Binding-site contacts:
Ligand atom C3 contacts residue ASN606 of chain 1.B at 3.8 Å.
Ligand atom O4 contacts residue GLN651 of chain 1.B at 4.2 Å.
Ligand atom C5 contacts residue ASN606 of chain 1.B at 3.6 Å.
Ligand atom C5 contacts residue GLN651 of chain 1.B at 3.5 Å.
Ligand atom N2 contacts residue ASN606 of chain 1.B at 2.9 Å (h-bond).
Ligand atom C6 contacts residue GLN651 of chain 1.B at 3.6 Å.
Ligand atom C2 contacts residue ASN606 of chain 1.B at 2.5 Å.
Ligand atom O6 contacts residue GLN651 of chain 1.B at 3.5 Å (h-bond).
Ligand atom C4 contacts residue ASN606 of chain 1.B at 4.2 Å.
Ligand atom C7 contacts residue TYR567 of chain 1.B at 3.9 Å (hydrophobic).
Ligand atom C8 contacts residue TYR567 of chain 1.B at 3.4 Å (hydrophobic).
Ligand atom O7 contacts residue TYR567 of chain 1.B at 3.8 Å.
Ligand atom O7 contacts residue ASN606 of chain 1.B at 3.6 Å (h-bond).
Ligand atom C4 contacts residue GLN651 of chain 1.B at 4.4 Å.
Ligand atom N2 contacts residue ASN604 of chain 1.B at 4.5 Å.
Ligand atom C7 contacts residue ASN606 of chain 1.B at 3.5 Å.
Ligand atom N2 contacts residue TYR567 of chain 1.B at 4.5 Å.
Ligand atom C1 contacts residue ASN606 of chain 1.B at 1.4 Å.
Ligand atom O5 contacts residue GLN651 of chain 1.B at 4.1 Å.
Ligand atom C7 contacts residue ASN604 of chain 1.B at 4.1 Å.
Ligand atom C8 contacts residue ASN604 of chain 1.B at 3.2 Å.
Ligand atom O5 contacts residue ASN606 of chain 1.B at 2.3 Å (h-bond).

Sequence of chain 1.B:
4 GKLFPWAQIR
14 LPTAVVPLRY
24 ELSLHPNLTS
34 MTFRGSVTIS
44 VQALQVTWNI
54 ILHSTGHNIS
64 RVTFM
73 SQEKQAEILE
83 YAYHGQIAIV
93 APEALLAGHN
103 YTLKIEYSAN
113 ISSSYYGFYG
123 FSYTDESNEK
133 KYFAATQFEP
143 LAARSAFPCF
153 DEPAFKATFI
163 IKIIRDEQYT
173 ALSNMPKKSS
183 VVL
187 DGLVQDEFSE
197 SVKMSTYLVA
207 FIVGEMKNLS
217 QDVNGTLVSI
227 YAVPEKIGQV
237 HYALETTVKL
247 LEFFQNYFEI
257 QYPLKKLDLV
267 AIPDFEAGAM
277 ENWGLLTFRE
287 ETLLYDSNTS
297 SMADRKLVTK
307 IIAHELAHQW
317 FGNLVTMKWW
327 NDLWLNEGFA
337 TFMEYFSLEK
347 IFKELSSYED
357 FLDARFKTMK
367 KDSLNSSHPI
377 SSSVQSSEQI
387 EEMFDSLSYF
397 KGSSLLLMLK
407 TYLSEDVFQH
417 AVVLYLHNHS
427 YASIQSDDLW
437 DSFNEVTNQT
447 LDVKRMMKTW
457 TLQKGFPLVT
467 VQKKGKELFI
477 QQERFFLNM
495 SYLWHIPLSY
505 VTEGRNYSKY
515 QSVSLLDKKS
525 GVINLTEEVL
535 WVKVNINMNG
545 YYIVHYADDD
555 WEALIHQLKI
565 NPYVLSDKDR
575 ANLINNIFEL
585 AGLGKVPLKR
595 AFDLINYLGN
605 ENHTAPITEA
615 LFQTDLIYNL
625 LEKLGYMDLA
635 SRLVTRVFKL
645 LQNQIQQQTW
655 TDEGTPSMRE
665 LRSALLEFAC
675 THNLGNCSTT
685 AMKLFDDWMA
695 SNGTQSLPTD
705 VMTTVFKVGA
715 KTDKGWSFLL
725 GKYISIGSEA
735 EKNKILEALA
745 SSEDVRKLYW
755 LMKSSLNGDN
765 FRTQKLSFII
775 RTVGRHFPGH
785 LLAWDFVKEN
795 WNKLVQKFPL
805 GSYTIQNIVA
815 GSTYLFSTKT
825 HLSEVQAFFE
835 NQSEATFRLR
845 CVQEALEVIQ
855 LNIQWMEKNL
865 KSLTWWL

The small molecule below binds the protein below.
Small molecule (SMILES): CC(=O)N[C@H]1[C@H](O[C@H]2[C@H](O)[C@@H](NC(C)=O)CO[C@@H]2CO)O[C@H](CO)[C@@H](O[C@@H]2O[C@H](CO[C@H]3O[C@H](CO)[C@@H](O)[C@H](O)[C@@H]3O)[C@@H](O)[C@H](O[C@H]3O[C@H](CO)[C@@H](O)[C@H](O)[C@@H]3O)[C@@H]2O)[C@@H]1O